Sequence of chain 1.D:
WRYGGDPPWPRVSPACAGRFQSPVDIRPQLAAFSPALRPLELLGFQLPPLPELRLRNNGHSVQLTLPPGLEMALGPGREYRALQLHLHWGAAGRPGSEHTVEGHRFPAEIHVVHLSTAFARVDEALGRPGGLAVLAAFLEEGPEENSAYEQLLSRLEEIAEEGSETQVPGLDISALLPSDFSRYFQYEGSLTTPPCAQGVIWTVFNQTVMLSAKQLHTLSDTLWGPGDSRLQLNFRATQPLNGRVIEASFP

Binding-site contacts:
Ligand atom O6 contacts residue TRP208 of chain 1.D at 3.8 Å.
Ligand atom O5 contacts residue LEU197 of chain 1.D at 3.6 Å.
Ligand atom C10 contacts residue THR199 of chain 1.D at 3.2 Å.
Ligand atom O5 contacts residue THR198 of chain 1.D at 3.1 Å (h-bond).
Ligand atom N16 contacts residue GOL1 of chain 1.Q at 3.7 Å.
Ligand atom O6 contacts residue HIS117 of chain 1.D at 3.3 Å (h-bond).
Ligand atom O6 contacts residue ZN1 of chain 1.P at 2.8 Å.
Ligand atom C25 contacts residue VAL128 of chain 1.D at 3.8 Å (hydrophobic).
Ligand atom C12 contacts residue GOL1 of chain 1.Q at 3.5 Å.
Ligand atom S8 contacts residue HIS92 of chain 1.D at 4.0 Å.
Ligand atom N2 contacts residue GOL1 of chain 1.Q at 3.2 Å (h-bond).
Ligand atom N2 contacts residue HIS117 of chain 1.D at 3.6 Å.
Ligand atom C11 contacts residue GOL1 of chain 1.Q at 3.8 Å.
Ligand atom C11 contacts residue THR199 of chain 1.D at 3.2 Å.
Ligand atom S8 contacts residue GOL1 of chain 1.Q at 3.7 Å.
Ligand atom N2 contacts residue HIS92 of chain 1.D at 3.1 Å (h-bond).
Ligand atom C9 contacts residue GOL1 of chain 1.Q at 3.5 Å.
Ligand atom C10 contacts residue GOL1 of chain 1.Q at 3.9 Å.
Ligand atom C11 contacts residue LEU197 of chain 1.D at 3.9 Å (hydrophobic).
Ligand atom C23 contacts residue ASP129 of chain 1.D at 3.9 Å.
Ligand atom S8 contacts residue GLN90 of chain 1.D at 3.9 Å.
Ligand atom O6 contacts residue HIS92 of chain 1.D at 3.1 Å.
Ligand atom N2 contacts residue ZN1 of chain 1.P at 1.9 Å.
Ligand atom O5 contacts residue ZN1 of chain 1.P at 3.9 Å.
Ligand atom C28 contacts residue VAL128 of chain 1.D at 3.9 Å (hydrophobic).
Ligand atom C29 contacts residue VAL128 of chain 1.D at 3.7 Å (hydrophobic).
Ligand atom N16 contacts residue GLN90 of chain 1.D at 3.4 Å (h-bond).
Ligand atom C10 contacts residue LEU197 of chain 1.D at 4.0 Å (hydrophobic).
Ligand atom S1 contacts residue HIS92 of chain 1.D at 3.6 Å.
Ligand atom O5 contacts residue TRP208 of chain 1.D at 3.5 Å.
Ligand atom C7 contacts residue GOL1 of chain 1.Q at 3.8 Å.
Ligand atom O6 contacts residue VAL119 of chain 1.D at 3.8 Å.
Ligand atom S8 contacts residue LEU197 of chain 1.D at 4.0 Å.
Ligand atom C24 contacts residue VAL128 of chain 1.D at 3.7 Å (hydrophobic).
Ligand atom S1 contacts residue HIS117 of chain 1.D at 4.0 Å.
Ligand atom N2 contacts residue HIS94 of chain 1.D at 3.4 Å (h-bond).
Ligand atom S8 contacts residue VAL119 of chain 1.D at 3.7 Å.
Ligand atom S1 contacts residue ZN1 of chain 1.P at 2.9 Å.
Ligand atom N2 contacts residue THR198 of chain 1.D at 2.8 Å (h-bond).
Ligand atom S1 contacts residue THR198 of chain 1.D at 3.8 Å.

A protein and the small-molecule ligand that binds it are described below.
Small molecule (SMILES): Cc1ccc(-n2cc(-c3ccc(S(N)(=O)=O)s3)nn2)cc1